Sequence of chain 1.B:
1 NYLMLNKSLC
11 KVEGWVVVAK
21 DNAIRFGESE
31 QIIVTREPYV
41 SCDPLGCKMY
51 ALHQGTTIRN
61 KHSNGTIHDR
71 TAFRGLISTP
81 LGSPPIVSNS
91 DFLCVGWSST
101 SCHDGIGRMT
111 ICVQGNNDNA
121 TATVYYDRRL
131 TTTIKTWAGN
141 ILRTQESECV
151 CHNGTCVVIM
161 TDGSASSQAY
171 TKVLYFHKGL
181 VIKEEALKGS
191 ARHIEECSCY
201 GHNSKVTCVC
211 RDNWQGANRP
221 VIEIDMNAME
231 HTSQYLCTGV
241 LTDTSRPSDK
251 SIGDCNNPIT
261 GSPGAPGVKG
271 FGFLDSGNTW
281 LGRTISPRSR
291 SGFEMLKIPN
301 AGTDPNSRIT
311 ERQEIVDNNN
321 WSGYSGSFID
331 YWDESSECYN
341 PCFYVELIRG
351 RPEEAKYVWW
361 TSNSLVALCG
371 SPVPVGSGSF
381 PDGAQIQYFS

Binding-site contacts:
Ligand atom C8 contacts residue ARG143 of chain 1.B at 3.9 Å.
Ligand atom C91 contacts residue ILE141 of chain 1.B at 3.7 Å (hydrophobic).
Ligand atom C1 contacts residue ARG290 of chain 1.B at 3.4 Å.
Ligand atom N4 contacts residue ASP69 of chain 1.B at 2.9 Å (salt-bridge).
Ligand atom C4 contacts residue GLU37 of chain 1.B at 4.0 Å.
Ligand atom C82 contacts residue ALA165 of chain 1.B at 3.9 Å (hydrophobic).
Ligand atom C4 contacts residue TYR324 of chain 1.B at 3.8 Å (hydrophobic).
Ligand atom C91 contacts residue ARG143 of chain 1.B at 4.0 Å.
Ligand atom O1B contacts residue ARG211 of chain 1.B at 3.4 Å (salt-bridge).
Ligand atom C11 contacts residue TRP97 of chain 1.B at 3.7 Å (hydrophobic).
Ligand atom C3 contacts residue ASP69 of chain 1.B at 3.0 Å.
Ligand atom O1B contacts residue ARG290 of chain 1.B at 2.7 Å (salt-bridge).
Ligand atom C81 contacts residue GLU195 of chain 1.B at 3.7 Å.
Ligand atom C2 contacts residue GLU196 of chain 1.B at 4.1 Å.
Ligand atom O1B contacts residue TYR324 of chain 1.B at 3.9 Å.
Ligand atom C1 contacts residue TYR324 of chain 1.B at 3.3 Å (hydrophobic).
Ligand atom C9 contacts residue ARG143 of chain 1.B at 3.5 Å.
Ligand atom N4 contacts residue GLU37 of chain 1.B at 3.3 Å (salt-bridge).
Ligand atom C91 contacts residue ARG70 of chain 1.B at 4.1 Å.
Ligand atom C4 contacts residue GLU196 of chain 1.B at 4.0 Å.
Ligand atom C1 contacts residue ARG211 of chain 1.B at 4.0 Å.
Ligand atom C9 contacts residue ALA165 of chain 1.B at 3.8 Å (hydrophobic).
Ligand atom C2 contacts residue TYR324 of chain 1.B at 2.9 Å (hydrophobic).
Ligand atom C11 contacts residue ARG70 of chain 1.B at 4.0 Å.
Ligand atom C5 contacts residue ASP69 of chain 1.B at 3.9 Å.
Ligand atom C1 contacts residue ARG36 of chain 1.B at 4.1 Å.
Ligand atom O10 contacts residue ASP69 of chain 1.B at 3.4 Å.
Ligand atom C10 contacts residue ARG70 of chain 1.B at 3.8 Å.
Ligand atom C7 contacts residue TYR324 of chain 1.B at 3.9 Å (hydrophobic).
Ligand atom C3 contacts residue ARG36 of chain 1.B at 3.9 Å.
Ligand atom C6 contacts residue GLU196 of chain 1.B at 3.7 Å.
Ligand atom O10 contacts residue ARG70 of chain 1.B at 2.7 Å (salt-bridge).
Ligand atom C3 contacts residue TYR324 of chain 1.B at 3.6 Å (hydrophobic).
Ligand atom C11 contacts residue ILE141 of chain 1.B at 3.9 Å (hydrophobic).
Ligand atom C82 contacts residue ARG211 of chain 1.B at 3.7 Å.
Ligand atom O1A contacts residue ARG36 of chain 1.B at 2.9 Å (salt-bridge).
Ligand atom O1A contacts residue ARG290 of chain 1.B at 2.8 Å (salt-bridge).
Ligand atom C82 contacts residue ASN213 of chain 1.B at 3.3 Å.
Ligand atom C4 contacts residue ASP69 of chain 1.B at 3.4 Å.
Ligand atom O1A contacts residue TYR324 of chain 1.B at 3.7 Å.

The protein below binds the small molecule below.
Small molecule (SMILES): CCC(CC)O[C@@H]1C=C(C(=O)O)C[C@H](N)[C@H]1NC(C)=O